A small-molecule ligand and the protein it binds are described below.
Small molecule (SMILES): CC(=O)O[C@H]1C(=O)[C@@]2(C)[C@H]([C@H](OC(=O)c3ccccc3)[C@]3(O)C[C@H](OC(=O)[C@H](O)[C@@H](NC(=O)c4ccccc4)c4ccccc4)C(C)=C1C3(C)C)[C@]1(OC(C)=O)CO[C@@H]1C[C@@H]2O

Binding-site contacts:
Ligand atom O14 contacts residue HIS227 of chain 1.B at 2.8 Å.
Ligand atom C40 contacts residue ALA231 of chain 1.B at 3.2 Å (hydrophobic).
Ligand atom C08 contacts residue HIS227 of chain 1.B at 3.2 Å.
Ligand atom O06 contacts residue PRO272 of chain 1.B at 3.5 Å (h-bond).
Ligand atom O13 contacts residue PRO358 of chain 1.B at 3.4 Å.
Ligand atom C33 contacts residue ASP26 of chain 1.B at 3.6 Å.
Ligand atom C19 contacts residue ARG276 of chain 1.B at 3.8 Å.
Ligand atom O13 contacts residue ARG359 of chain 1.B at 3.3 Å (salt-bridge).
Ligand atom O12 contacts residue GLY360 of chain 1.B at 3.6 Å.
Ligand atom C14 contacts residue THR274 of chain 1.B at 3.5 Å.
Ligand atom C41 contacts residue GLU27 of chain 1.B at 3.1 Å.
Ligand atom C19 contacts residue THR274 of chain 1.B at 3.2 Å.
Ligand atom C40 contacts residue GLU27 of chain 1.B at 3.5 Å.
Ligand atom C39 contacts residue PHE270 of chain 1.B at 3.4 Å (hydrophobic).
Ligand atom C16 contacts residue PRO272 of chain 1.B at 3.8 Å (hydrophobic).
Ligand atom C06 contacts residue HIS227 of chain 1.B at 3.5 Å.
Ligand atom O08 contacts residue ARG276 of chain 1.B at 3.7 Å.
Ligand atom C32 contacts residue VAL23 of chain 1.B at 3.1 Å (hydrophobic).
Ligand atom O06 contacts residue LEU273 of chain 1.B at 3.6 Å.
Ligand atom O06 contacts residue THR274 of chain 1.B at 2.8 Å (h-bond).
Ligand atom C07 contacts residue HIS227 of chain 1.B at 3.1 Å.
Ligand atom C30 contacts residue VAL23 of chain 1.B at 3.7 Å (hydrophobic).
Ligand atom C40 contacts residue SER234 of chain 1.B at 2.6 Å.
Ligand atom C36 contacts residue HIS227 of chain 1.B at 3.2 Å.
Ligand atom C15 contacts residue PRO272 of chain 1.B at 3.2 Å (hydrophobic).
Ligand atom C15 contacts residue THR274 of chain 1.B at 3.8 Å.
Ligand atom C07 contacts residue LEU228 of chain 1.B at 3.4 Å (hydrophobic).
Ligand atom C07 contacts residue ASP224 of chain 1.B at 3.6 Å.
Ligand atom C39 contacts residue SER234 of chain 1.B at 3.5 Å.
Ligand atom C41 contacts residue SER234 of chain 1.B at 3.1 Å.
Ligand atom C33 contacts residue VAL23 of chain 1.B at 3.3 Å (hydrophobic).
Ligand atom C39 contacts residue ALA231 of chain 1.B at 3.0 Å (hydrophobic).
Ligand atom C08 contacts residue LEU228 of chain 1.B at 3.6 Å (hydrophobic).
Ligand atom C41 contacts residue VAL23 of chain 1.B at 3.5 Å (hydrophobic).
Ligand atom C33 contacts residue GLU22 of chain 1.B at 3.6 Å.
Ligand atom C28 contacts residue PRO358 of chain 1.B at 3.6 Å (hydrophobic).
Ligand atom C38 contacts residue PHE270 of chain 1.B at 3.7 Å (hydrophobic).
Ligand atom C16 contacts residue THR274 of chain 1.B at 3.6 Å.
Ligand atom C09 contacts residue HIS227 of chain 1.B at 3.6 Å.
Ligand atom C42 contacts residue VAL23 of chain 1.B at 3.2 Å (hydrophobic).

Sequence of chain 1.B:
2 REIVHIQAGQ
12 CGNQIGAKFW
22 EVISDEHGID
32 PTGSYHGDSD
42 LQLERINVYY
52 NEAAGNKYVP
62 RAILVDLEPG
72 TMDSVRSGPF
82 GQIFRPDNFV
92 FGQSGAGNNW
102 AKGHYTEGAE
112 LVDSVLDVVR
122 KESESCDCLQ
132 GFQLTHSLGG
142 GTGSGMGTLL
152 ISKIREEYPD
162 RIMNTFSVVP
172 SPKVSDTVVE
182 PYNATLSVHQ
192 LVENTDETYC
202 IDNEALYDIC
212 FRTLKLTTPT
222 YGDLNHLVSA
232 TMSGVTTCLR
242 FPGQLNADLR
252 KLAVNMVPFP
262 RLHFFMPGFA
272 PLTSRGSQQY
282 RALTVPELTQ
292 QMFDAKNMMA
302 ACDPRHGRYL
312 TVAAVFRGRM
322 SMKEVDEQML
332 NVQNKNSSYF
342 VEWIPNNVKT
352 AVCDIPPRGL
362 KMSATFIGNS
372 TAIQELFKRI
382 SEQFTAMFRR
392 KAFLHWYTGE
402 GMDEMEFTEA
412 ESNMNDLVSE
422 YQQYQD